Binding-site contacts:
Ligand atom O2 contacts residue TYR101 of chain 1.D at 3.6 Å.
Ligand atom C8 contacts residue TYR101 of chain 1.D at 3.7 Å (hydrophobic).
Ligand atom O7 contacts residue ASN35 of chain 1.D at 3.5 Å (h-bond).
Ligand atom C17 contacts residue TYR99 of chain 1.D at 3.5 Å (hydrophobic).
Ligand atom O4 contacts residue TYR101 of chain 1.D at 2.8 Å.
Ligand atom C13 contacts residue ARG94 of chain 1.C at 3.7 Å.
Ligand atom N3 contacts residue ASN35 of chain 1.D at 3.8 Å.
Ligand atom CL1 contacts residue LEU96 of chain 1.C at 3.7 Å.
Ligand atom C19 contacts residue TYR99 of chain 1.D at 3.5 Å (hydrophobic).
Ligand atom C17 contacts residue TRP50 of chain 1.D at 3.6 Å (hydrophobic).
Ligand atom O8 contacts residue TRP50 of chain 1.D at 3.6 Å.
Ligand atom CL1 contacts residue THR91 of chain 1.C at 3.7 Å.
Ligand atom C16 contacts residue TYR99 of chain 1.D at 3.8 Å (hydrophobic).
Ligand atom O7 contacts residue TYR99 of chain 1.D at 3.8 Å.
Ligand atom CL2 contacts residue HIS92 of chain 1.C at 3.4 Å.
Ligand atom C7 contacts residue TYR101 of chain 1.D at 3.8 Å (hydrophobic).
Ligand atom P1 contacts residue TYR99 of chain 1.D at 3.7 Å.
Ligand atom CL1 contacts residue ARG94 of chain 1.C at 3.7 Å.
Ligand atom O2 contacts residue TYR99 of chain 1.D at 2.7 Å (h-bond).
Ligand atom O7 contacts residue PHE105 of chain 1.D at 3.4 Å.
Ligand atom O7 contacts residue LEU96 of chain 1.C at 3.2 Å.
Ligand atom CL2 contacts residue ARG94 of chain 1.C at 3.7 Å.
Ligand atom O6 contacts residue ARG94 of chain 1.C at 2.7 Å (salt-bridge).
Ligand atom CL1 contacts residue HIS92 of chain 1.C at 3.7 Å.
Ligand atom O8 contacts residue TYR33 of chain 1.D at 3.3 Å.
Ligand atom C19 contacts residue TRP50 of chain 1.D at 3.8 Å (hydrophobic).
Ligand atom CL1 contacts residue GLY93 of chain 1.C at 3.8 Å.
Ligand atom N3 contacts residue TYR99 of chain 1.D at 3.4 Å.
Ligand atom C18 contacts residue TYR99 of chain 1.D at 3.3 Å (hydrophobic).
Ligand atom C20 contacts residue TYR99 of chain 1.D at 3.7 Å (hydrophobic).
Ligand atom O8 contacts residue ASN35 of chain 1.D at 2.9 Å (h-bond).
Ligand atom C18 contacts residue TRP50 of chain 1.D at 3.5 Å (hydrophobic).
Ligand atom O7 contacts residue TRP50 of chain 1.D at 3.5 Å.
Ligand atom C1 contacts residue TYR99 of chain 1.D at 3.7 Å (hydrophobic).
Ligand atom C17 contacts residue TYR33 of chain 1.D at 3.5 Å (hydrophobic).
Ligand atom C14 contacts residue HIS92 of chain 1.C at 3.4 Å.
Ligand atom N3 contacts residue TRP50 of chain 1.D at 3.4 Å.
Ligand atom C16 contacts residue TRP50 of chain 1.D at 3.8 Å (hydrophobic).
Ligand atom O8 contacts residue TYR99 of chain 1.D at 3.3 Å.
Ligand atom O6 contacts residue TRP50 of chain 1.D at 3.6 Å.

Sequence of chain 1.C:
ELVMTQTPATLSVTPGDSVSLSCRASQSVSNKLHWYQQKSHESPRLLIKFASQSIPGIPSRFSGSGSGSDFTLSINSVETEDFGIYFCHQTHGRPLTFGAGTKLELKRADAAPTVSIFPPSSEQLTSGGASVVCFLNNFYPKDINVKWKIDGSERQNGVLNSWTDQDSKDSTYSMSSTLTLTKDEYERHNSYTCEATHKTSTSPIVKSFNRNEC

This protein binds this small molecule.
Small molecule (SMILES): O=C(Nc1ccc(C[P](=O)(O)O[C@H](c2ccc([N+](=O)[O-])cc2)[C@@H](CO)NC(O)C(Cl)Cl)cc1)C(F)(F)F

Sequence of chain 1.D:
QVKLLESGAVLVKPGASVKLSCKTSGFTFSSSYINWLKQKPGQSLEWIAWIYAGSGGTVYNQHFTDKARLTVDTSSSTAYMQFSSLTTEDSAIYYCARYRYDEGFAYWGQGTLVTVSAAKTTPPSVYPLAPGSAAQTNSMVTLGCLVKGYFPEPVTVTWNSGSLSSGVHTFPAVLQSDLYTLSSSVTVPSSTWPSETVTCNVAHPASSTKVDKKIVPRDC